Binding-site contacts:
Ligand atom C27 contacts residue CYS60 of chain 1.D at 4.1 Å (hydrophobic).
Ligand atom F40 contacts residue LEU223 of chain 1.D at 3.6 Å.
Ligand atom C04 contacts residue MET105 of chain 1.D at 3.9 Å (hydrophobic).
Ligand atom F41 contacts residue TRP57 of chain 1.D at 3.4 Å.
Ligand atom F40 contacts residue LEU64 of chain 1.D at 3.1 Å.
Ligand atom O13 contacts residue MET105 of chain 1.D at 3.6 Å.
Ligand atom C06 contacts residue PHE128 of chain 1.D at 4.3 Å (hydrophobic).
Ligand atom F39 contacts residue ALA61 of chain 1.D at 3.9 Å.
Ligand atom F41 contacts residue LEU223 of chain 1.D at 4.3 Å.
Ligand atom C16 contacts residue LEU64 of chain 1.D at 4.3 Å (hydrophobic).
Ligand atom F20 contacts residue HIS63 of chain 1.D at 2.8 Å.
Ligand atom C38 contacts residue HIS219 of chain 1.D at 2.9 Å.
Ligand atom C19 contacts residue ALA67 of chain 1.D at 4.3 Å (hydrophobic).
Ligand atom F37 contacts residue HIS219 of chain 1.D at 3.2 Å.
Ligand atom O14 contacts residue PHE117 of chain 1.D at 3.5 Å (h-bond).
Ligand atom C04 contacts residue ILE140 of chain 1.D at 4.1 Å (hydrophobic).
Ligand atom F39 contacts residue CYS60 of chain 1.D at 3.1 Å.
Ligand atom C05 contacts residue PHE128 of chain 1.D at 4.1 Å (hydrophobic).
Ligand atom F36 contacts residue TRP57 of chain 1.D at 4.0 Å.
Ligand atom C16 contacts residue HIS63 of chain 1.D at 4.0 Å.
Ligand atom C25 contacts residue LEU64 of chain 1.D at 3.5 Å (hydrophobic).
Ligand atom F39 contacts residue HIS219 of chain 1.D at 4.2 Å.
Ligand atom F37 contacts residue ILE140 of chain 1.D at 3.5 Å.
Ligand atom F20 contacts residue GLN26 of chain 1.D at 4.0 Å.
Ligand atom C38 contacts residue LEU64 of chain 1.D at 4.2 Å (hydrophobic).
Ligand atom C01 contacts residue MET105 of chain 1.D at 4.0 Å (hydrophobic).
Ligand atom C19 contacts residue HIS63 of chain 1.D at 3.7 Å.
Ligand atom F41 contacts residue HIS219 of chain 1.D at 2.8 Å.
Ligand atom F36 contacts residue HIS219 of chain 1.D at 3.3 Å.
Ligand atom F22 contacts residue HIS63 of chain 1.D at 3.3 Å.
Ligand atom C03 contacts residue ILE140 of chain 1.D at 4.0 Å (hydrophobic).
Ligand atom C24 contacts residue LEU64 of chain 1.D at 3.6 Å (hydrophobic).
Ligand atom C34 contacts residue HIS219 of chain 1.D at 3.6 Å.
Ligand atom C33 contacts residue HIS219 of chain 1.D at 3.3 Å.
Ligand atom C02 contacts residue MET105 of chain 1.D at 3.3 Å (hydrophobic).
Ligand atom F20 contacts residue ALA67 of chain 1.D at 3.2 Å.
Ligand atom O42 contacts residue HIS219 of chain 1.D at 2.6 Å (h-bond).
Ligand atom F39 contacts residue LEU64 of chain 1.D at 4.2 Å.
Ligand atom C03 contacts residue MET105 of chain 1.D at 3.2 Å (hydrophobic).
Ligand atom F40 contacts residue HIS219 of chain 1.D at 2.4 Å.

Sequence of chain 1.D:
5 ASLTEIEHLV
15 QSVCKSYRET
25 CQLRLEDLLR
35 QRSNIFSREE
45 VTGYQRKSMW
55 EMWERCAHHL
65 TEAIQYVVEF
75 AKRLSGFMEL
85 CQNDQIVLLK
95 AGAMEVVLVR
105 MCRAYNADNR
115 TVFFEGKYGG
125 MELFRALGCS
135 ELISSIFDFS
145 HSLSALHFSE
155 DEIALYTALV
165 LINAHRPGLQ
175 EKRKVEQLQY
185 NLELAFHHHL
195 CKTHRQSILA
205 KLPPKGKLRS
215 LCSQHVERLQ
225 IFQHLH

This protein binds this small molecule.
Small molecule (SMILES): O=S(=O)(c1ccccc1)N(CC(F)(F)F)c1ccc(C(O)(C(F)(F)F)C(F)(F)F)cc1